Binding-site contacts:
Ligand atom C5 contacts residue ASN12 of chain 13.G at 4.1 Å.
Ligand atom C7 contacts residue ASN12 of chain 13.G at 3.9 Å.
Ligand atom C1 contacts residue ASN12 of chain 13.G at 2.2 Å.
Ligand atom C2 contacts residue ASN12 of chain 13.G at 3.3 Å.
Ligand atom O7 contacts residue ASN12 of chain 13.G at 3.6 Å.
Ligand atom N2 contacts residue ASN12 of chain 13.G at 3.8 Å.
Ligand atom O5 contacts residue ASN12 of chain 13.G at 2.7 Å (h-bond).

A protein and the small-molecule ligand that binds it are described below.
Small molecule (SMILES): CC(=O)N[C@H]1[C@H](O[C@H]2[C@H](O)[C@@H](NC(C)=O)CO[C@@H]2CO)O[C@H](CO)[C@@H](O)[C@@H]1O

Sequence of chain 13.G:
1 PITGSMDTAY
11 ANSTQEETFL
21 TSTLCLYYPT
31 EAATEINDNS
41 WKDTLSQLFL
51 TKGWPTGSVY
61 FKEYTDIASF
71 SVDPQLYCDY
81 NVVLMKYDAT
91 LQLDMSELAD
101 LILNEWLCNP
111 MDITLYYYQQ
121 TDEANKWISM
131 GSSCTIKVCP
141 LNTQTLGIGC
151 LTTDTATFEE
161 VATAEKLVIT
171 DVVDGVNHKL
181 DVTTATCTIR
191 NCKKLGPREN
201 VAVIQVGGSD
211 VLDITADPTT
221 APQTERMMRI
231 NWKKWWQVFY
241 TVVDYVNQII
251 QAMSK